This protein binds this small molecule.
Small molecule (SMILES): N#C/C(=C\c1ccsc1)C(N)=O

Binding-site contacts:
Ligand atom C4 contacts residue THR11 of chain 1.B at 4.1 Å.
Ligand atom N contacts residue GLU87 of chain 1.B at 3.7 Å.
Ligand atom C2 contacts residue ILE96 of chain 1.B at 4.3 Å (hydrophobic).
Ligand atom C5 contacts residue TYR72 of chain 1.B at 3.6 Å (hydrophobic).
Ligand atom S contacts residue ILE96 of chain 1.B at 4.0 Å.
Ligand atom C4 contacts residue TYR72 of chain 1.B at 3.4 Å (hydrophobic).
Ligand atom C3 contacts residue ILE96 of chain 1.B at 4.2 Å (hydrophobic).
Ligand atom C contacts residue TYR72 of chain 1.B at 3.8 Å (hydrophobic).
Ligand atom N1 contacts residue TYR72 of chain 1.B at 3.6 Å.
Ligand atom S contacts residue TYR72 of chain 1.B at 4.1 Å.
Ligand atom C3 contacts residue TYR72 of chain 1.B at 3.6 Å (hydrophobic).
Ligand atom C7 contacts residue GLU87 of chain 1.B at 3.8 Å.
Ligand atom C6 contacts residue TYR72 of chain 1.B at 4.3 Å (hydrophobic).
Ligand atom O contacts residue GLN74 of chain 1.B at 4.3 Å.
Ligand atom C7 contacts residue TYR72 of chain 1.B at 3.4 Å (hydrophobic).
Ligand atom C1 contacts residue PRO9 of chain 1.B at 3.4 Å (hydrophobic).
Ligand atom N1 contacts residue GLU87 of chain 1.B at 2.6 Å (salt-bridge).
Ligand atom N contacts residue LYS92 of chain 1.B at 3.2 Å.
Ligand atom C1 contacts residue PHE93 of chain 1.B at 4.3 Å (hydrophobic).
Ligand atom C6 contacts residue GLU87 of chain 1.B at 4.0 Å.
Ligand atom C contacts residue ILE96 of chain 1.B at 3.7 Å (hydrophobic).
Ligand atom C3 contacts residue THR11 of chain 1.B at 4.0 Å.
Ligand atom S contacts residue PRO9 of chain 1.B at 3.8 Å.
Ligand atom S contacts residue THR11 of chain 1.B at 3.9 Å.
Ligand atom C1 contacts residue ILE96 of chain 1.B at 3.6 Å (hydrophobic).
Ligand atom O contacts residue TYR72 of chain 1.B at 3.4 Å (h-bond).
Ligand atom N contacts residue PHE93 of chain 1.B at 3.5 Å.
Ligand atom C5 contacts residue GLU87 of chain 1.B at 4.4 Å.
Ligand atom C5 contacts residue LYS92 of chain 1.B at 4.2 Å.
Ligand atom S contacts residue PHE100 of chain 1.B at 3.6 Å.
Ligand atom C2 contacts residue THR11 of chain 1.B at 3.2 Å.
Ligand atom C1 contacts residue TYR72 of chain 1.B at 3.6 Å (hydrophobic).
Ligand atom S contacts residue PHE10 of chain 1.B at 3.7 Å.
Ligand atom C6 contacts residue LYS92 of chain 1.B at 3.6 Å.
Ligand atom C contacts residue PHE93 of chain 1.B at 4.3 Å (hydrophobic).
Ligand atom C2 contacts residue TYR72 of chain 1.B at 3.9 Å (hydrophobic).
Ligand atom C7 contacts residue LYS92 of chain 1.B at 4.1 Å.
Ligand atom N1 contacts residue LYS92 of chain 1.B at 3.6 Å (salt-bridge).
Ligand atom C2 contacts residue PHE10 of chain 1.B at 4.3 Å (hydrophobic).
Ligand atom C1 contacts residue PHE100 of chain 1.B at 4.3 Å (hydrophobic).

Sequence of chain 1.B:
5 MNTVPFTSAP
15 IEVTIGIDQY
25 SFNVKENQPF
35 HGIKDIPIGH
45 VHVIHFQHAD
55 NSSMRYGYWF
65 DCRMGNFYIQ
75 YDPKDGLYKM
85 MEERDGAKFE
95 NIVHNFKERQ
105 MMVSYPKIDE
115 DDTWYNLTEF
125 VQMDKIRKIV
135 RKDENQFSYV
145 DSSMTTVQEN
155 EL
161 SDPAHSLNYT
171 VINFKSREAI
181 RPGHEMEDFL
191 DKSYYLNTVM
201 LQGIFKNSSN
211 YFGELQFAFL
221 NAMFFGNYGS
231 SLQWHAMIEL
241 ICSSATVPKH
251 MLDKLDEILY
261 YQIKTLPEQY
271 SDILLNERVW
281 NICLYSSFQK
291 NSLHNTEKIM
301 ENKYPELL